Binding-site contacts:
Ligand atom C1 contacts residue THR275 of chain 1.E at 4.2 Å.
Ligand atom O5 contacts residue ASN273 of chain 1.E at 2.4 Å (h-bond).
Ligand atom C6 contacts residue ASN276 of chain 1.E at 4.4 Å.
Ligand atom C5 contacts residue THR275 of chain 1.E at 3.8 Å.
Ligand atom C7 contacts residue ASN273 of chain 1.E at 3.7 Å.
Ligand atom C1 contacts residue ASN276 of chain 1.E at 4.4 Å.
Ligand atom C2 contacts residue ASN273 of chain 1.E at 2.5 Å.
Ligand atom C1 contacts residue ASN273 of chain 1.E at 1.5 Å.
Ligand atom O6 contacts residue THR275 of chain 1.E at 4.0 Å.
Ligand atom C5 contacts residue ASN273 of chain 1.E at 3.8 Å.
Ligand atom C4 contacts residue ASN273 of chain 1.E at 4.3 Å.
Ligand atom O6 contacts residue ASN276 of chain 1.E at 4.1 Å.
Ligand atom N2 contacts residue ASN273 of chain 1.E at 3.0 Å (h-bond).
Ligand atom O5 contacts residue THR275 of chain 1.E at 3.6 Å (h-bond).
Ligand atom O5 contacts residue ASN276 of chain 1.E at 3.7 Å.
Ligand atom C6 contacts residue THR275 of chain 1.E at 3.7 Å.
Ligand atom C3 contacts residue ASN273 of chain 1.E at 3.9 Å.
Ligand atom O7 contacts residue ASN273 of chain 1.E at 4.1 Å.

The protein below binds the small molecule below.
Small molecule (SMILES): CC(=O)N[C@H]1[C@H](O[C@H]2[C@H](O)[C@@H](NC(C)=O)CO[C@@H]2CO)O[C@H](CO)[C@@H](O)[C@@H]1O

Sequence of chain 1.E:
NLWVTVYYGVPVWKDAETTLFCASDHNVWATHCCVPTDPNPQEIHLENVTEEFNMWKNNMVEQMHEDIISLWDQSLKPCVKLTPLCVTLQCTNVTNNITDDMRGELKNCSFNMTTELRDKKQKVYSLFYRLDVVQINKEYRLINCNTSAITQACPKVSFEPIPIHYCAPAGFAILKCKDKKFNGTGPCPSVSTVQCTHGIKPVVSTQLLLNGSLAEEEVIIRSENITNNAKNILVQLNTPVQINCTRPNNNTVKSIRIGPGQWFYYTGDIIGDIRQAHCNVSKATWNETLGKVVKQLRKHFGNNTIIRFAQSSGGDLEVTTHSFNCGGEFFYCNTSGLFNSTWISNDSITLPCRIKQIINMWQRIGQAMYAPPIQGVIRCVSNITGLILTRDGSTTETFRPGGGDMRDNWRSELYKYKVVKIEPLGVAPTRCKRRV